Sequence of chain 3.B:
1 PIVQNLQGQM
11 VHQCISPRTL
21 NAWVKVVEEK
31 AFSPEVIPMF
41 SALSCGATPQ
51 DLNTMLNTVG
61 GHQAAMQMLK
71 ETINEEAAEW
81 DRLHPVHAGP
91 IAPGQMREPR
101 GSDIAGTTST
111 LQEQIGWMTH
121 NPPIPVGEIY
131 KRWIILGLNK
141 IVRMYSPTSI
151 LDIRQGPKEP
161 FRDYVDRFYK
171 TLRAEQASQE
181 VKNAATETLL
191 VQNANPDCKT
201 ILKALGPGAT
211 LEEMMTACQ

This protein binds this small molecule.
Small molecule (SMILES): O=C(O)c1ccccc1-c1c2ccc(=O)cc-2oc2cc(O)ccc12

Binding-site contacts:
Ligand atom C11 contacts residue ARG132 of chain 3.B at 4.0 Å.
Ligand atom C12 contacts residue TRP80 of chain 3.B at 3.8 Å (hydrophobic).
Ligand atom C16 contacts residue HIS84 of chain 3.B at 4.0 Å.
Ligand atom O3 contacts residue PRO125 of chain 3.B at 4.2 Å.
Ligand atom C15 contacts residue ILE129 of chain 3.B at 4.2 Å (hydrophobic).
Ligand atom C4 contacts residue ARG132 of chain 3.B at 3.3 Å.
Ligand atom O2 contacts residue ILE129 of chain 3.B at 3.5 Å.
Ligand atom C1 contacts residue ILE129 of chain 3.B at 4.1 Å (hydrophobic).
Ligand atom C15 contacts residue TRP80 of chain 3.B at 3.8 Å (hydrophobic).
Ligand atom C9 contacts residue ILE129 of chain 3.B at 4.0 Å (hydrophobic).
Ligand atom C11 contacts residue ILE129 of chain 3.B at 4.0 Å (hydrophobic).
Ligand atom C13 contacts residue TRP80 of chain 3.B at 3.9 Å (hydrophobic).
Ligand atom C2 contacts residue ILE129 of chain 3.B at 3.7 Å (hydrophobic).
Ligand atom O3 contacts residue GLU128 of chain 3.B at 3.6 Å.
Ligand atom C4 contacts residue ILE129 of chain 3.B at 3.7 Å (hydrophobic).
Ligand atom C17 contacts residue HIS84 of chain 3.B at 4.1 Å.
Ligand atom O3 contacts residue ARG132 of chain 3.B at 4.4 Å.
Ligand atom C7 contacts residue PRO125 of chain 3.B at 4.0 Å (hydrophobic).
Ligand atom O2 contacts residue GLU128 of chain 3.B at 4.5 Å.
Ligand atom C3 contacts residue ARG132 of chain 3.B at 3.5 Å.
Ligand atom C10 contacts residue ARG132 of chain 3.B at 4.4 Å.
Ligand atom O1 contacts residue TRP133 of chain 3.B at 2.9 Å (h-bond).
Ligand atom O2 contacts residue ARG132 of chain 3.B at 3.1 Å.
Ligand atom C2 contacts residue ARG132 of chain 3.B at 3.7 Å.
Ligand atom C5 contacts residue GLU128 of chain 3.B at 3.9 Å.
Ligand atom C11 contacts residue TRP80 of chain 3.B at 4.5 Å (hydrophobic).
Ligand atom O5 contacts residue ARG132 of chain 3.B at 4.3 Å.
Ligand atom C5 contacts residue ILE129 of chain 3.B at 4.2 Å (hydrophobic).
Ligand atom C6 contacts residue GLU128 of chain 3.B at 4.1 Å.
Ligand atom C3 contacts residue ILE129 of chain 3.B at 3.7 Å (hydrophobic).
Ligand atom C6 contacts residue ARG132 of chain 3.B at 3.9 Å.
Ligand atom C10 contacts residue ILE129 of chain 3.B at 4.2 Å (hydrophobic).
Ligand atom C6 contacts residue PRO125 of chain 3.B at 4.3 Å (hydrophobic).
Ligand atom C1 contacts residue TRP133 of chain 3.B at 3.7 Å (hydrophobic).
Ligand atom C2 contacts residue TRP133 of chain 3.B at 3.9 Å (hydrophobic).
Ligand atom C9 contacts residue ARG132 of chain 3.B at 4.1 Å.
Ligand atom C5 contacts residue ARG132 of chain 3.B at 3.2 Å.
Ligand atom O1 contacts residue GLU76 of chain 3.B at 4.4 Å.
Ligand atom C16 contacts residue TRP80 of chain 3.B at 4.0 Å (hydrophobic).